Sequence of chain 1.B:
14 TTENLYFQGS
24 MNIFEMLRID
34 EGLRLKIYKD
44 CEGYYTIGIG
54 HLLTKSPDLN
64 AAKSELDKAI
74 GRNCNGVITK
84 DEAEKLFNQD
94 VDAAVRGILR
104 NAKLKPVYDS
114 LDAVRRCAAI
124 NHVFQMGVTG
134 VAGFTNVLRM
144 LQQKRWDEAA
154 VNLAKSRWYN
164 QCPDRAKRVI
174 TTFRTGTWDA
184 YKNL

A protein and the small-molecule ligand that binds it are described below.
Small molecule (SMILES): OCCn1cccn1

Binding-site contacts:
Ligand atom OAA contacts residue ALA122 of chain 1.B at 3.7 Å.
Ligand atom NAH contacts residue VAL134 of chain 1.B at 4.4 Å.
Ligand atom CAE contacts residue VAL134 of chain 1.B at 3.8 Å (hydrophobic).
Ligand atom NAH contacts residue LEU141 of chain 1.B at 3.9 Å.
Ligand atom CAD contacts residue ALA122 of chain 1.B at 4.0 Å (hydrophobic).
Ligand atom CAB contacts residue VAL110 of chain 1.B at 4.4 Å (hydrophobic).
Ligand atom CAE contacts residue HIS125 of chain 1.B at 3.5 Å.
Ligand atom NAH contacts residue ALA122 of chain 1.B at 3.5 Å.
Ligand atom CAE contacts residue LEU144 of chain 1.B at 3.8 Å (hydrophobic).
Ligand atom NAG contacts residue VAL134 of chain 1.B at 3.7 Å.
Ligand atom CAF contacts residue ALA122 of chain 1.B at 4.0 Å (hydrophobic).
Ligand atom CAD contacts residue LEU114 of chain 1.B at 4.4 Å (hydrophobic).
Ligand atom OAA contacts residue HIS125 of chain 1.B at 2.8 Å (h-bond).
Ligand atom CAF contacts residue LEU141 of chain 1.B at 3.8 Å (hydrophobic).
Ligand atom CAF contacts residue LEU144 of chain 1.B at 3.3 Å (hydrophobic).
Ligand atom CAD contacts residue TYR111 of chain 1.B at 3.9 Å (hydrophobic).
Ligand atom OAA contacts residue PHE176 of chain 1.B at 3.3 Å.
Ligand atom CAB contacts residue ILE101 of chain 1.B at 4.3 Å (hydrophobic).
Ligand atom CAE contacts residue PHE176 of chain 1.B at 3.6 Å (hydrophobic).
Ligand atom CAD contacts residue LEU107 of chain 1.B at 4.1 Å (hydrophobic).
Ligand atom CAE contacts residue LEU141 of chain 1.B at 4.0 Å (hydrophobic).
Ligand atom CAF contacts residue PHE176 of chain 1.B at 3.8 Å (hydrophobic).
Ligand atom CAB contacts residue LEU107 of chain 1.B at 3.4 Å (hydrophobic).
Ligand atom CAC contacts residue ILE101 of chain 1.B at 3.9 Å (hydrophobic).
Ligand atom CAB contacts residue TYR111 of chain 1.B at 3.9 Å (hydrophobic).
Ligand atom CAB contacts residue ALA122 of chain 1.B at 4.0 Å (hydrophobic).
Ligand atom CAC contacts residue LEU107 of chain 1.B at 3.9 Å (hydrophobic).
Ligand atom NAG contacts residue ALA122 of chain 1.B at 3.3 Å.
Ligand atom CAC contacts residue ALA122 of chain 1.B at 3.7 Å (hydrophobic).
Ligand atom CAC contacts residue VAL126 of chain 1.B at 4.3 Å (hydrophobic).
Ligand atom CAC contacts residue VAL134 of chain 1.B at 4.3 Å (hydrophobic).
Ligand atom NAG contacts residue VAL126 of chain 1.B at 4.4 Å.
Ligand atom OAA contacts residue VAL134 of chain 1.B at 3.6 Å.
Ligand atom NAG contacts residue LEU107 of chain 1.B at 4.3 Å.
Ligand atom CAD contacts residue LEU141 of chain 1.B at 3.9 Å (hydrophobic).
Ligand atom CAD contacts residue VAL110 of chain 1.B at 3.6 Å (hydrophobic).